Binding-site contacts:
Ligand atom CAZ contacts residue LEU28 of chain 1.A at 3.4 Å (hydrophobic).
Ligand atom N1 contacts residue ASP27 of chain 1.A at 2.6 Å (salt-bridge).
Ligand atom NAI contacts residue TYR98 of chain 1.A at 3.4 Å (h-bond).
Ligand atom NAF contacts residue VAL31 of chain 1.A at 3.6 Å.
Ligand atom NAI contacts residue PHE92 of chain 1.A at 3.1 Å.
Ligand atom CAQ contacts residue NAP1 of chain 1.B at 3.1 Å.
Ligand atom CAQ contacts residue ASN18 of chain 1.A at 3.5 Å.
Ligand atom CAB contacts residue ASP27 of chain 1.A at 3.7 Å.
Ligand atom CAO contacts residue ILE50 of chain 1.A at 3.6 Å (hydrophobic).
Ligand atom CAQ contacts residue SER49 of chain 1.A at 3.0 Å.
Ligand atom CAL contacts residue PHE92 of chain 1.A at 3.4 Å (hydrophobic).
Ligand atom C4 contacts residue NAP1 of chain 1.B at 3.1 Å.
Ligand atom NAF contacts residue VAL6 of chain 1.A at 3.3 Å (h-bond).
Ligand atom NAF contacts residue ASP27 of chain 1.A at 3.2 Å (salt-bridge).
Ligand atom C2 contacts residue ALA7 of chain 1.A at 3.6 Å (hydrophobic).
Ligand atom OAP contacts residue SER49 of chain 1.A at 3.4 Å (h-bond).
Ligand atom N1 contacts residue VAL31 of chain 1.A at 3.4 Å.
Ligand atom CAM contacts residue NAP1 of chain 1.B at 3.5 Å.
Ligand atom CAL contacts residue NAP1 of chain 1.B at 3.2 Å.
Ligand atom C5 contacts residue NAP1 of chain 1.B at 3.2 Å.
Ligand atom C6 contacts residue NAP1 of chain 1.B at 3.6 Å.
Ligand atom CAM contacts residue PHE92 of chain 1.A at 3.6 Å (hydrophobic).
Ligand atom NAF contacts residue ALA7 of chain 1.A at 3.6 Å.
Ligand atom OAP contacts residue NAP1 of chain 1.B at 3.6 Å (h-bond).
Ligand atom CAB contacts residue LEU20 of chain 1.A at 3.5 Å (hydrophobic).
Ligand atom CAK contacts residue NAP1 of chain 1.B at 3.2 Å.
Ligand atom C2 contacts residue ASP27 of chain 1.A at 3.4 Å.
Ligand atom CAA contacts residue LEU28 of chain 1.A at 3.4 Å (hydrophobic).
Ligand atom C2 contacts residue VAL31 of chain 1.A at 3.3 Å (hydrophobic).
Ligand atom N3 contacts residue NAP1 of chain 1.B at 3.5 Å (h-bond).
Ligand atom C6 contacts residue ASP27 of chain 1.A at 3.6 Å.
Ligand atom C4 contacts residue PHE92 of chain 1.A at 3.5 Å (hydrophobic).
Ligand atom OBD contacts residue LEU28 of chain 1.A at 3.4 Å.
Ligand atom N3 contacts residue VAL6 of chain 1.A at 3.3 Å (h-bond).
Ligand atom NAI contacts residue NAP1 of chain 1.B at 3.4 Å (h-bond).
Ligand atom NAI contacts residue LEU5 of chain 1.A at 2.9 Å (h-bond).
Ligand atom N3 contacts residue LEU5 of chain 1.A at 3.5 Å.
Ligand atom CAK contacts residue PHE92 of chain 1.A at 3.4 Å (hydrophobic).
Ligand atom C2 contacts residue VAL6 of chain 1.A at 3.6 Å (hydrophobic).
Ligand atom C4 contacts residue LEU5 of chain 1.A at 3.6 Å (hydrophobic).

The protein below binds the small molecule below.
Small molecule (SMILES): CCc1nc(N)nc(N)c1C#CCc1cc(-c2ccc(C(=O)O)cc2)ccc1OC

Sequence of chain 1.A:
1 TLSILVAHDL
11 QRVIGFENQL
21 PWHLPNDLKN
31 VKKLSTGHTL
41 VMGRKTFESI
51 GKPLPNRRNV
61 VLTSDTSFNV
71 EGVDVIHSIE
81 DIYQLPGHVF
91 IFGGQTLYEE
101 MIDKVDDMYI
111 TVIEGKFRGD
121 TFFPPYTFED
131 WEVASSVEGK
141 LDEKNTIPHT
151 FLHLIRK